Sequence of chain 1.A:
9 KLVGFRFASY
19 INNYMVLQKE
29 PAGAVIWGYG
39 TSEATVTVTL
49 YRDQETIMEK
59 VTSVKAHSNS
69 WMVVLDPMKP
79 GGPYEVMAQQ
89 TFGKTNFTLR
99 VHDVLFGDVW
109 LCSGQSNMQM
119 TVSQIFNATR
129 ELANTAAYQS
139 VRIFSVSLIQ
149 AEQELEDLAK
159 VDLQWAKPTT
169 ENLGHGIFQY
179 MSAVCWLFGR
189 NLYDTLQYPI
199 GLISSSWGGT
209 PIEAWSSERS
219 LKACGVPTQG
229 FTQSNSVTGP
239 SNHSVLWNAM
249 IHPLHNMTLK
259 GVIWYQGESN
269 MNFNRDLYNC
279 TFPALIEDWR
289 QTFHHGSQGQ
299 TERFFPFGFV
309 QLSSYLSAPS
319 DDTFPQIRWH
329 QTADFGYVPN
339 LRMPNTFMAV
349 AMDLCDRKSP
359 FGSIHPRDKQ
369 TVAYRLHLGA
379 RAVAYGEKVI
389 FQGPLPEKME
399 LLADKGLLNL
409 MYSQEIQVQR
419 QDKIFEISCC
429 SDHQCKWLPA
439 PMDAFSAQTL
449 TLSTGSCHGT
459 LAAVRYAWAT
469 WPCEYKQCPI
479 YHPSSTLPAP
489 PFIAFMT

This protein binds this small molecule.
Small molecule (SMILES): CC(=O)N[C@H]1[C@H](O[C@H]2[C@H](O)[C@@H](NC(C)=O)CO[C@@H]2CO[C@@H]2O[C@@H](C)[C@@H](O)[C@@H](O)[C@@H]2O)O[C@H](CO)[C@@H](O[C@@H]2O[C@H](CO[C@H]3O[C@H](CO)[C@@H](O)[C@H](O)[C@@H]3O)[C@@H](O)[C@H](O[C@H]3O[C@H](CO)[C@@H](O)[C@H](O)[C@@H]3O)[C@@H]2O)[C@@H]1O

Binding-site contacts:
Ligand atom C3 contacts residue GLN52 of chain 1.A at 4.0 Å.
Ligand atom C5 contacts residue ASN94 of chain 1.A at 4.1 Å.
Ligand atom C2 contacts residue ASN94 of chain 1.A at 2.6 Å.
Ligand atom N2 contacts residue ASN94 of chain 1.A at 3.1 Å (h-bond).
Ligand atom C8 contacts residue MET85 of chain 1.A at 4.2 Å (hydrophobic).
Ligand atom C3 contacts residue ASN94 of chain 1.A at 3.9 Å.
Ligand atom O7 contacts residue ASN94 of chain 1.A at 3.3 Å (h-bond).
Ligand atom O5 contacts residue ASN94 of chain 1.A at 2.3 Å (h-bond).
Ligand atom C2 contacts residue GLN52 of chain 1.A at 3.1 Å.
Ligand atom O3 contacts residue GLN52 of chain 1.A at 3.6 Å.
Ligand atom C7 contacts residue ASN94 of chain 1.A at 3.4 Å.
Ligand atom C4 contacts residue ASN94 of chain 1.A at 4.2 Å.
Ligand atom C5 contacts residue ASN94 of chain 1.A at 3.6 Å.
Ligand atom C7 contacts residue GLN87 of chain 1.A at 4.1 Å.
Ligand atom C6 contacts residue GLN87 of chain 1.A at 4.0 Å.
Ligand atom C7 contacts residue TYR49 of chain 1.A at 4.4 Å (hydrophobic).
Ligand atom C8 contacts residue THR89 of chain 1.A at 4.4 Å.
Ligand atom O5 contacts residue GLN87 of chain 1.A at 3.9 Å.
Ligand atom C8 contacts residue GLN87 of chain 1.A at 4.1 Å.
Ligand atom C6 contacts residue ASN94 of chain 1.A at 3.7 Å.
Ligand atom C6 contacts residue THR96 of chain 1.A at 4.0 Å.
Ligand atom C1 contacts residue GLN52 of chain 1.A at 4.2 Å.
Ligand atom O5 contacts residue THR96 of chain 1.A at 4.3 Å.
Ligand atom C2 contacts residue GLN87 of chain 1.A at 4.1 Å.
Ligand atom O2 contacts residue GLN52 of chain 1.A at 2.7 Å (h-bond).
Ligand atom C1 contacts residue ASN94 of chain 1.A at 1.4 Å.
Ligand atom C8 contacts residue TYR49 of chain 1.A at 3.1 Å (hydrophobic).
Ligand atom C5 contacts residue GLN87 of chain 1.A at 3.5 Å.
Ligand atom N2 contacts residue GLN87 of chain 1.A at 3.5 Å (h-bond).
Ligand atom C1 contacts residue GLN87 of chain 1.A at 3.7 Å.